Sequence of chain 1.C:
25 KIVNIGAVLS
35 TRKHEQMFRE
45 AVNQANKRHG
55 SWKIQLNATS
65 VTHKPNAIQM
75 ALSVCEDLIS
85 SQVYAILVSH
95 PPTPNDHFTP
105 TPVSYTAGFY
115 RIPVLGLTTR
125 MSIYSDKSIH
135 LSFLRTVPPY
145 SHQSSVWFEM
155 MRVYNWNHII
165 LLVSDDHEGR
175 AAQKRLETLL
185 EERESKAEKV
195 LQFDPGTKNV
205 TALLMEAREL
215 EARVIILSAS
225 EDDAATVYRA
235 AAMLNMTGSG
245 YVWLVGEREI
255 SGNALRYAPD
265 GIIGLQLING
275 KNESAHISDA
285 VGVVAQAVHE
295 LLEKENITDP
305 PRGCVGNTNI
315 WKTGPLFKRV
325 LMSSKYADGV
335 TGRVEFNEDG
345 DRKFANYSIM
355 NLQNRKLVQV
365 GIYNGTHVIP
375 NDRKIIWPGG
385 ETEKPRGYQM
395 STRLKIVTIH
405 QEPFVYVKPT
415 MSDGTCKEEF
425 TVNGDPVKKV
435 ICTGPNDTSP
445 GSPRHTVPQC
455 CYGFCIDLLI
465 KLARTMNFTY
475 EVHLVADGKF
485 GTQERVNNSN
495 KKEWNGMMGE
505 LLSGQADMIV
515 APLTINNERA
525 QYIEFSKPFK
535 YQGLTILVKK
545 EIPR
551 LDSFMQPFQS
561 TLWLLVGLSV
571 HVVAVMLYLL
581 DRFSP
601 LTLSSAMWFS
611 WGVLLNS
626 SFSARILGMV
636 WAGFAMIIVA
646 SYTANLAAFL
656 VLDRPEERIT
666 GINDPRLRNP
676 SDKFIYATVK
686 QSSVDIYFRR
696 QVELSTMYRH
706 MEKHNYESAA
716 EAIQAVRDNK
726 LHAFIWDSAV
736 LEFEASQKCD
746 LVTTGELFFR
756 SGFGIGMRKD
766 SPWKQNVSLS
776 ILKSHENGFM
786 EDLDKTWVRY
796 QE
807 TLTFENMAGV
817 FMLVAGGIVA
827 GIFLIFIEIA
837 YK

A small-molecule ligand and the protein it binds are described below.
Small molecule (SMILES): CC(=O)N[C@@H]1[C@@H](O)[C@H](O)[C@@H](CO)O[C@H]1O

Binding-site contacts:
Ligand atom C2 contacts residue ASN440 of chain 1.C at 2.4 Å.
Ligand atom O7 contacts residue ASN440 of chain 1.C at 3.6 Å.
Ligand atom C7 contacts residue ASN440 of chain 1.C at 3.2 Å.
Ligand atom O5 contacts residue ASP441 of chain 1.C at 4.3 Å.
Ligand atom N2 contacts residue ASN440 of chain 1.C at 2.9 Å (h-bond).
Ligand atom O7 contacts residue HIS449 of chain 1.C at 3.1 Å (h-bond).
Ligand atom C8 contacts residue ASN440 of chain 1.C at 3.9 Å.
Ligand atom C7 contacts residue HIS449 of chain 1.C at 4.0 Å.
Ligand atom C3 contacts residue ASN440 of chain 1.C at 3.8 Å.
Ligand atom O5 contacts residue ASN440 of chain 1.C at 2.4 Å (h-bond).
Ligand atom C4 contacts residue ASN440 of chain 1.C at 4.2 Å.
Ligand atom C8 contacts residue HIS449 of chain 1.C at 4.3 Å.
Ligand atom C5 contacts residue ASN440 of chain 1.C at 3.7 Å.
Ligand atom C1 contacts residue ASN440 of chain 1.C at 1.4 Å.
Ligand atom C8 contacts residue VAL451 of chain 1.C at 3.9 Å (hydrophobic).